A small-molecule ligand and the protein it binds are described below.
Small molecule (SMILES): COc1cc(OC)cc(C(=O)N[C@@H]2[C@H](O)[C@@H](CO)O[C@H]2n2cnc3c(NCc4cccc5ccccc45)ncnc32)c1

Binding-site contacts:
Ligand atom C3 contacts residue MET39 of chain 2.E at 3.9 Å (hydrophobic).
Ligand atom N7A contacts residue LEU113 of chain 2.E at 3.5 Å.
Ligand atom C2M contacts residue SER40 of chain 2.E at 3.7 Å.
Ligand atom C7B contacts residue MET39 of chain 2.E at 3.6 Å (hydrophobic).
Ligand atom C2 contacts residue GLN91 of chain 2.E at 3.5 Å.
Ligand atom O2M contacts residue SER40 of chain 2.E at 3.1 Å.
Ligand atom O3' contacts residue PHE10 of chain 2.E at 3.8 Å.
Ligand atom C2A contacts residue THR111 of chain 2.E at 3.5 Å.
Ligand atom C2A contacts residue ALA90 of chain 2.E at 3.6 Å (hydrophobic).
Ligand atom C4A contacts residue THR111 of chain 2.E at 3.7 Å.
Ligand atom C11 contacts residue GLN91 of chain 2.E at 3.7 Å.
Ligand atom C7B contacts residue ASP38 of chain 2.E at 3.8 Å.
Ligand atom N2' contacts residue ASP38 of chain 2.E at 3.1 Å (salt-bridge).
Ligand atom C2A contacts residue ASN8 of chain 2.E at 3.5 Å.
Ligand atom C2A contacts residue VAL37 of chain 2.E at 3.8 Å (hydrophobic).
Ligand atom N3A contacts residue GLY9 of chain 2.E at 3.5 Å.
Ligand atom C2 contacts residue MET39 of chain 2.E at 3.7 Å (hydrophobic).
Ligand atom C5' contacts residue THR111 of chain 2.E at 3.3 Å.
Ligand atom N3A contacts residue ASP38 of chain 2.E at 3.9 Å.
Ligand atom N1A contacts residue ALA90 of chain 2.E at 3.3 Å.
Ligand atom C5B contacts residue ASP38 of chain 2.E at 3.0 Å.
Ligand atom C6B contacts residue MET39 of chain 2.E at 3.5 Å (hydrophobic).
Ligand atom N3A contacts residue THR111 of chain 2.E at 3.4 Å.
Ligand atom C6B contacts residue ASP38 of chain 2.E at 3.8 Å.
Ligand atom C4B contacts residue ASP38 of chain 2.E at 3.8 Å.
Ligand atom C5B contacts residue MET39 of chain 2.E at 3.8 Å (hydrophobic).
Ligand atom C11 contacts residue LEU113 of chain 2.E at 3.7 Å (hydrophobic).
Ligand atom N6A contacts residue GLN91 of chain 2.E at 3.1 Å (h-bond).
Ligand atom N1A contacts residue ASN8 of chain 2.E at 3.8 Å.
Ligand atom O2M contacts residue ASP38 of chain 2.E at 3.9 Å.
Ligand atom O3' contacts residue ASP38 of chain 2.E at 3.2 Å (salt-bridge).
Ligand atom O4' contacts residue GLY9 of chain 2.E at 3.6 Å.
Ligand atom C10 contacts residue ARG92 of chain 2.E at 3.6 Å.
Ligand atom C1' contacts residue ASP38 of chain 2.E at 3.5 Å.
Ligand atom O3' contacts residue GLY11 of chain 2.E at 3.1 Å.
Ligand atom C4 contacts residue ARG92 of chain 2.E at 3.6 Å.
Ligand atom C2M contacts residue VAL206 of chain 2.F at 3.3 Å (hydrophobic).
Ligand atom C4B contacts residue VAL206 of chain 2.F at 3.8 Å (hydrophobic).
Ligand atom C5 contacts residue ARG92 of chain 2.E at 3.2 Å.
Ligand atom N3A contacts residue VAL37 of chain 2.E at 3.8 Å.

Sequence of chain 2.F:
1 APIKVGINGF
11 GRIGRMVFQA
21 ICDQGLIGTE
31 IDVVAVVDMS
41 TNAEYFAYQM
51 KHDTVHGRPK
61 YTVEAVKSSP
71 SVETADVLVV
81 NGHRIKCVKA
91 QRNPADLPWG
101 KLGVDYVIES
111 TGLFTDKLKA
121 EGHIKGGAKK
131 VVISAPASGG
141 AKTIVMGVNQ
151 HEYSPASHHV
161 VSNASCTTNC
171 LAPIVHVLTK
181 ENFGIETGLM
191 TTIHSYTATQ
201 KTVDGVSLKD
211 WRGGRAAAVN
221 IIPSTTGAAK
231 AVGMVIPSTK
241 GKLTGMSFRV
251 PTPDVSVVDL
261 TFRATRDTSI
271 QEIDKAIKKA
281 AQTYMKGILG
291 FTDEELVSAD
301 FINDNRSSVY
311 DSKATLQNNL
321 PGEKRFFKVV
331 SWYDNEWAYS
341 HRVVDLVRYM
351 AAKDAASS

Sequence of chain 2.E:
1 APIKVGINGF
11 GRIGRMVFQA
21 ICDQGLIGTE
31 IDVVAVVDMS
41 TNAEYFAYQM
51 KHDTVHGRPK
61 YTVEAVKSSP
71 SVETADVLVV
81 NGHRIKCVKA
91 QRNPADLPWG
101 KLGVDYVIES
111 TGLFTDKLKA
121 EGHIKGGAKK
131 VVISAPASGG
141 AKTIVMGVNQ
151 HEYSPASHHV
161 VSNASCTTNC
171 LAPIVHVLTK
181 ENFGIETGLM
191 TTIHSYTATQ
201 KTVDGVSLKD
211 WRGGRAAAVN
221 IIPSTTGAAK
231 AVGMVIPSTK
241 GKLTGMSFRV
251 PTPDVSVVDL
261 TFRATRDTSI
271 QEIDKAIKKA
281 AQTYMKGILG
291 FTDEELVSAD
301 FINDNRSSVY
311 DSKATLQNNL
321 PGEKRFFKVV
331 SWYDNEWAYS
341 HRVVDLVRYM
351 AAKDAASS